Sequence of chain 1.A:
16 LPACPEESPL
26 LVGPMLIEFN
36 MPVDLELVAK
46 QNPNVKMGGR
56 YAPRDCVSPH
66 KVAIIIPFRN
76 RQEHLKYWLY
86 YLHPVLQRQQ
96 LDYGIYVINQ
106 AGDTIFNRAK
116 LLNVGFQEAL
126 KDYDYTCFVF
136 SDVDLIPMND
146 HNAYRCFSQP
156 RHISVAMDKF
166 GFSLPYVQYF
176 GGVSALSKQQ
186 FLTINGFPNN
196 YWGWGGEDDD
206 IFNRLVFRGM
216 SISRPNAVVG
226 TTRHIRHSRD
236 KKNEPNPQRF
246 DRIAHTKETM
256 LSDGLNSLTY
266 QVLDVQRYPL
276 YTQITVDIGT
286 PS

Binding-site contacts:
Ligand atom O3B contacts residue MN1 of chain 1.G at 2.1 Å.
Ligand atom O1A contacts residue MN1 of chain 1.G at 2.2 Å.
Ligand atom O3B contacts residue LYS164 of chain 1.A at 2.9 Å (salt-bridge).
Ligand atom O2 contacts residue ARG74 of chain 1.A at 2.9 Å (salt-bridge).
Ligand atom C5B contacts residue ASP137 of chain 1.A at 3.5 Å.
Ligand atom C1B contacts residue PRO72 of chain 1.A at 3.4 Å (hydrophobic).
Ligand atom C4B contacts residue ASP137 of chain 1.A at 3.4 Å.
Ligand atom C6 contacts residue PHE111 of chain 1.A at 3.4 Å (hydrophobic).
Ligand atom O3' contacts residue ASP137 of chain 1.A at 3.1 Å.
Ligand atom PA contacts residue MN1 of chain 1.G at 3.4 Å.
Ligand atom C2 contacts residue ARG74 of chain 1.A at 3.5 Å.
Ligand atom O2' contacts residue PRO72 of chain 1.A at 2.7 Å (h-bond).
Ligand atom O2A contacts residue HIS232 of chain 1.A at 3.5 Å.
Ligand atom N1 contacts residue PHE111 of chain 1.A at 3.4 Å.
Ligand atom O2B contacts residue HIS232 of chain 1.A at 3.5 Å.
Ligand atom O3B contacts residue HIS232 of chain 1.A at 3.3 Å (h-bond).
Ligand atom O1A contacts residue ARG76 of chain 1.A at 2.8 Å (salt-bridge).
Ligand atom O4 contacts residue ARG74 of chain 1.A at 3.6 Å.
Ligand atom O1B contacts residue TRP199 of chain 1.A at 2.8 Å (h-bond).
Ligand atom O4 contacts residue ASP235 of chain 1.A at 3.2 Å.
Ligand atom C2 contacts residue PHE111 of chain 1.A at 3.5 Å (hydrophobic).
Ligand atom O2A contacts residue ASP235 of chain 1.A at 3.5 Å (salt-bridge).
Ligand atom C2B contacts residue PRO72 of chain 1.A at 3.5 Å (hydrophobic).
Ligand atom O3A contacts residue MN1 of chain 1.G at 3.6 Å.
Ligand atom N3 contacts residue ARG74 of chain 1.A at 2.7 Å (salt-bridge).
Ligand atom O2 contacts residue PHE73 of chain 1.A at 3.1 Å.
Ligand atom C1' contacts residue TRP199 of chain 1.A at 3.5 Å (hydrophobic).
Ligand atom PA contacts residue ARG76 of chain 1.A at 3.4 Å.
Ligand atom O3' contacts residue ASP139 of chain 1.A at 3.0 Å (salt-bridge).
Ligand atom O1A contacts residue HIS232 of chain 1.A at 3.0 Å (h-bond).
Ligand atom O2A contacts residue ARG76 of chain 1.A at 3.1 Å (salt-bridge).
Ligand atom PB contacts residue MN1 of chain 1.G at 3.3 Å.
Ligand atom O3A contacts residue GOL1 of chain 1.M at 3.1 Å (h-bond).
Ligand atom O3B contacts residue HIS229 of chain 1.A at 3.1 Å (h-bond).
Ligand atom O2' contacts residue VAL138 of chain 1.A at 2.9 Å (h-bond).
Ligand atom O1B contacts residue GOL1 of chain 1.M at 3.0 Å (h-bond).
Ligand atom O1A contacts residue ASP139 of chain 1.A at 3.0 Å (salt-bridge).
Ligand atom O2 contacts residue PRO72 of chain 1.A at 3.5 Å (h-bond).
Ligand atom O2 contacts residue ARG76 of chain 1.A at 3.4 Å.
Ligand atom O3' contacts residue VAL138 of chain 1.A at 3.4 Å (h-bond).

A small-molecule ligand and the protein it binds are described below.
Small molecule (SMILES): NCCCCCCO[P](=O)(O)O[P](=O)(O)OC[C@H]1O[C@@H](n2ccc(=O)[nH]c2=O)[C@H](O)[C@@H]1O